Sequence of chain 1.A:
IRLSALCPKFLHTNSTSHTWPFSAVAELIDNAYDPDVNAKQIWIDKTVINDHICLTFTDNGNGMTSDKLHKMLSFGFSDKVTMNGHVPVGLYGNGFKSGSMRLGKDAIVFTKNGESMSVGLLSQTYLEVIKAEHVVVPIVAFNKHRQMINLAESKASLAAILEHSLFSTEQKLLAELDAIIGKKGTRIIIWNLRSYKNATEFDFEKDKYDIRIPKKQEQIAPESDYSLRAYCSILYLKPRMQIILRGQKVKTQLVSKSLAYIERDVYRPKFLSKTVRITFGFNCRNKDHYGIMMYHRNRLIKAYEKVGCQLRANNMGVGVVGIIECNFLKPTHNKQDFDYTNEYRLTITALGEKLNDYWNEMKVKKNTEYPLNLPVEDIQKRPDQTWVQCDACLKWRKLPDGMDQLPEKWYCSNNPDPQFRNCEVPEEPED

Binding-site contacts:
Ligand atom O2A contacts residue ASN102 of chain 1.A at 3.5 Å.
Ligand atom O2B contacts residue SER86 of chain 1.A at 2.6 Å (h-bond).
Ligand atom O4' contacts residue MET80 of chain 1.A at 3.1 Å.
Ligand atom O3G contacts residue LEU99 of chain 1.A at 3.1 Å (h-bond).
Ligand atom O1B contacts residue ASN39 of chain 1.A at 3.1 Å (h-bond).
Ligand atom N6 contacts residue THR194 of chain 1.A at 3.2 Å.
Ligand atom O2A contacts residue PHE104 of chain 1.A at 2.9 Å (h-bond).
Ligand atom O1A contacts residue MG1 of chain 1.C at 2.1 Å.
Ligand atom O2A contacts residue LYS105 of chain 1.A at 2.7 Å (salt-bridge).
Ligand atom O3G contacts residue LYS358 of chain 1.A at 2.8 Å (salt-bridge).
Ligand atom N3B contacts residue LEU99 of chain 1.A at 3.0 Å (h-bond).
Ligand atom O3G contacts residue TYR100 of chain 1.A at 3.2 Å (h-bond).
Ligand atom O1G contacts residue MG1 of chain 1.C at 2.0 Å.
Ligand atom N7 contacts residue ASN39 of chain 1.A at 3.3 Å.
Ligand atom O3G contacts residue GLY98 of chain 1.A at 3.4 Å.
Ligand atom PG contacts residue MG1 of chain 1.C at 3.3 Å.
Ligand atom N3 contacts residue VAL45 of chain 1.A at 3.4 Å.
Ligand atom O1A contacts residue GLY103 of chain 1.A at 3.5 Å.
Ligand atom N3B contacts residue TYR100 of chain 1.A at 3.2 Å (h-bond).
Ligand atom N3B contacts residue GLY101 of chain 1.A at 3.0 Å (h-bond).
Ligand atom C2 contacts residue VAL45 of chain 1.A at 3.2 Å (hydrophobic).
Ligand atom O3A contacts residue GLY101 of chain 1.A at 3.1 Å.
Ligand atom O2G contacts residue GLY103 of chain 1.A at 2.7 Å (h-bond).
Ligand atom O3' contacts residue LYS88 of chain 1.A at 3.5 Å.
Ligand atom N1 contacts residue VAL45 of chain 1.A at 3.5 Å.
Ligand atom PA contacts residue MG1 of chain 1.C at 3.2 Å.
Ligand atom O2G contacts residue GLY101 of chain 1.A at 3.1 Å (h-bond).
Ligand atom O3A contacts residue ASN102 of chain 1.A at 3.5 Å (h-bond).
Ligand atom N1 contacts residue THR194 of chain 1.A at 3.2 Å.
Ligand atom N6 contacts residue ASP67 of chain 1.A at 3.0 Å (salt-bridge).
Ligand atom O2G contacts residue ASN102 of chain 1.A at 2.6 Å (h-bond).
Ligand atom O2' contacts residue ASP44 of chain 1.A at 3.2 Å (salt-bridge).
Ligand atom O3A contacts residue MG1 of chain 1.C at 3.5 Å.
Ligand atom O1A contacts residue PHE104 of chain 1.A at 3.1 Å (h-bond).
Ligand atom O1B contacts residue MG1 of chain 1.C at 2.1 Å.
Ligand atom O1A contacts residue ASN39 of chain 1.A at 2.9 Å (h-bond).
Ligand atom PB contacts residue MG1 of chain 1.C at 3.2 Å.
Ligand atom O1B contacts residue LYS88 of chain 1.A at 2.5 Å (salt-bridge).
Ligand atom O2A contacts residue GLY103 of chain 1.A at 3.2 Å (h-bond).
Ligand atom PA contacts residue PHE104 of chain 1.A at 3.6 Å.

This small molecule binds to this protein.
Small molecule (SMILES): Nc1ncnc2c1ncn2[C@@H]1O[C@H](CO[P](=O)(O)O[P](=O)(O)NP(=O)(O)O)[C@@H](O)[C@H]1O